Sequence of chain 1.CB:
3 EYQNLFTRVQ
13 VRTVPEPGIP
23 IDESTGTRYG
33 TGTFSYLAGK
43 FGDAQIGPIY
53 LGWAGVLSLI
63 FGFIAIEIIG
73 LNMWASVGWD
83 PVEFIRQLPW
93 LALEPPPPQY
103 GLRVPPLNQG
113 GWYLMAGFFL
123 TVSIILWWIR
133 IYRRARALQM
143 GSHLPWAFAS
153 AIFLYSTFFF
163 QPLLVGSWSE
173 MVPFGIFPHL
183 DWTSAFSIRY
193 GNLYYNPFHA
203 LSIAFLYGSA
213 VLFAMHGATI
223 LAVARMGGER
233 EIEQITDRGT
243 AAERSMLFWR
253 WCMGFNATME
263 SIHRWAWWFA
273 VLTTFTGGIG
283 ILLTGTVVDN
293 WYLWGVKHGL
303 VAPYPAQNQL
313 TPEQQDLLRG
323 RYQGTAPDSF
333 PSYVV

A protein and the small-molecule ligand that binds it are described below.
Small molecule (SMILES): CC(=O)O[C@H]1[C@H](O)[C@@H](C(=O)O)OC[C@@H]1OC(C)=O

Binding-site contacts:
Ligand atom O5 contacts residue SER331 of chain 1.CB at 4.3 Å.
Ligand atom C5 contacts residue MAN1 of chain 1.JC at 2.8 Å.
Ligand atom C5 contacts residue NDG1 of chain 1.BK at 3.6 Å.
Ligand atom C2 contacts residue MAN1 of chain 1.JC at 2.4 Å.
Ligand atom C1 contacts residue MAN1 of chain 1.JC at 1.4 Å.
Ligand atom O2 contacts residue PRO333 of chain 1.CB at 4.2 Å.
Ligand atom C6 contacts residue MAN1 of chain 1.JC at 3.3 Å.
Ligand atom O2B contacts residue PRO333 of chain 1.CB at 3.8 Å.
Ligand atom C1 contacts residue PRO333 of chain 1.CB at 4.3 Å (hydrophobic).
Ligand atom C1 contacts residue SER331 of chain 1.CB at 4.2 Å.
Ligand atom O3B contacts residue NDG1 of chain 1.BK at 3.4 Å (h-bond).
Ligand atom C2B contacts residue PRO333 of chain 1.CB at 4.1 Å (hydrophobic).
Ligand atom O6B contacts residue MAN1 of chain 1.JC at 2.8 Å (h-bond).
Ligand atom O4 contacts residue NDG1 of chain 1.BK at 1.4 Å.
Ligand atom C4 contacts residue MAN1 of chain 1.JC at 3.5 Å.
Ligand atom C6 contacts residue NDG1 of chain 1.BK at 3.6 Å.
Ligand atom C3 contacts residue MAN1 of chain 1.JC at 3.1 Å.
Ligand atom O5 contacts residue MAN1 of chain 1.JC at 2.3 Å (h-bond).
Ligand atom O2B contacts residue MAN1 of chain 1.JC at 4.3 Å.
Ligand atom O4 contacts residue MAN1 of chain 1.JC at 4.5 Å.
Ligand atom O6A contacts residue MAN1 of chain 1.JC at 3.9 Å.
Ligand atom C2A contacts residue SER334 of chain 1.CB at 4.5 Å.
Ligand atom C4 contacts residue NDG1 of chain 1.BK at 2.4 Å.
Ligand atom O3 contacts residue MAN1 of chain 1.JC at 4.4 Å.
Ligand atom C2B contacts residue TYR335 of chain 1.CB at 3.4 Å (hydrophobic).
Ligand atom C3B contacts residue NDG1 of chain 1.BK at 3.2 Å.
Ligand atom O3 contacts residue NDG1 of chain 1.BK at 3.1 Å.
Ligand atom C2A contacts residue MAN1 of chain 1.JC at 3.8 Å.
Ligand atom C3A contacts residue NDG1 of chain 1.BK at 3.2 Å.
Ligand atom O6B contacts residue NDG1 of chain 1.BK at 3.5 Å.
Ligand atom C3 contacts residue NDG1 of chain 1.BK at 3.2 Å.
Ligand atom O2B contacts residue SER334 of chain 1.CB at 3.6 Å.
Ligand atom C2A contacts residue PRO333 of chain 1.CB at 3.8 Å (hydrophobic).
Ligand atom O2 contacts residue MAN1 of chain 1.JC at 2.8 Å (h-bond).
Ligand atom O6A contacts residue NDG1 of chain 1.BK at 3.4 Å (h-bond).